A small-molecule ligand and the protein it binds are described below.
Small molecule (SMILES): CC(C)[C@H](NC(=O)[C@H](CO)NC(=O)CNC(=O)[C@H](C)NC(=O)[C@H](CCCCN)NC(=O)[C@H](Cc1ccccc1)NC(=O)[C@@H]1CCCN1)C(=O)NCC(=O)N[C@@H](C)C=O

Binding-site contacts:
Ligand atom CB contacts residue GLY385 of chain 1.F at 3.9 Å.
Ligand atom N contacts residue GLY385 of chain 1.F at 3.1 Å (h-bond).
Ligand atom C contacts residue LEU388 of chain 1.F at 3.9 Å (hydrophobic).
Ligand atom O contacts residue ASN386 of chain 1.F at 3.4 Å (h-bond).
Ligand atom CG2 contacts residue LEU388 of chain 1.F at 2.8 Å (hydrophobic).
Ligand atom CG2 contacts residue GLU390 of chain 1.F at 4.0 Å.
Ligand atom N contacts residue LEU388 of chain 1.F at 3.5 Å (h-bond).
Ligand atom O contacts residue GLU390 of chain 1.F at 2.9 Å (salt-bridge).
Ligand atom CD1 contacts residue PRO389 of chain 1.F at 3.4 Å (hydrophobic).
Ligand atom CE2 contacts residue LEU388 of chain 1.F at 3.8 Å (hydrophobic).
Ligand atom OG contacts residue ASN386 of chain 1.F at 4.0 Å.
Ligand atom CA contacts residue GLY385 of chain 1.F at 3.7 Å.
Ligand atom CG contacts residue PRO389 of chain 1.F at 3.6 Å (hydrophobic).
Ligand atom CB contacts residue PRO389 of chain 1.F at 3.9 Å (hydrophobic).
Ligand atom CA contacts residue LEU381 of chain 1.F at 3.8 Å (hydrophobic).
Ligand atom CE1 contacts residue PRO389 of chain 1.F at 3.7 Å (hydrophobic).
Ligand atom C contacts residue GLU390 of chain 1.F at 4.1 Å.
Ligand atom CB contacts residue PRO389 of chain 1.F at 3.8 Å (hydrophobic).
Ligand atom CB contacts residue GLY385 of chain 1.F at 3.8 Å.
Ligand atom CA contacts residue GLY385 of chain 1.F at 3.4 Å.
Ligand atom CB contacts residue LEU388 of chain 1.F at 4.1 Å (hydrophobic).
Ligand atom CB contacts residue THR391 of chain 1.F at 2.7 Å.
Ligand atom CE2 contacts residue TYR387 of chain 1.F at 3.6 Å (hydrophobic).
Ligand atom CB contacts residue LEU388 of chain 1.F at 4.1 Å (hydrophobic).
Ligand atom CG2 contacts residue ILE397 of chain 1.F at 4.1 Å (hydrophobic).
Ligand atom C contacts residue GLY385 of chain 1.F at 3.7 Å.
Ligand atom N contacts residue ASN386 of chain 1.F at 3.9 Å.
Ligand atom N contacts residue GLY385 of chain 1.F at 2.8 Å (h-bond).
Ligand atom CZ contacts residue LEU388 of chain 1.F at 4.1 Å (hydrophobic).
Ligand atom O contacts residue PRO389 of chain 1.F at 3.0 Å.
Ligand atom CG1 contacts residue ILE397 of chain 1.F at 3.8 Å (hydrophobic).
Ligand atom CA contacts residue LEU388 of chain 1.F at 3.5 Å (hydrophobic).
Ligand atom CA contacts residue ASN386 of chain 1.F at 3.9 Å.
Ligand atom C contacts residue PRO389 of chain 1.F at 3.8 Å (hydrophobic).
Ligand atom CE2 contacts residue PRO389 of chain 1.F at 4.1 Å (hydrophobic).
Ligand atom CZ contacts residue TYR387 of chain 1.F at 3.3 Å (hydrophobic).
Ligand atom CG2 contacts residue GLY385 of chain 1.F at 4.0 Å.
Ligand atom N contacts residue PRO389 of chain 1.F at 4.0 Å.
Ligand atom CZ contacts residue PRO389 of chain 1.F at 3.9 Å (hydrophobic).
Ligand atom C contacts residue GLY385 of chain 1.F at 4.1 Å.

Sequence of chain 1.F:
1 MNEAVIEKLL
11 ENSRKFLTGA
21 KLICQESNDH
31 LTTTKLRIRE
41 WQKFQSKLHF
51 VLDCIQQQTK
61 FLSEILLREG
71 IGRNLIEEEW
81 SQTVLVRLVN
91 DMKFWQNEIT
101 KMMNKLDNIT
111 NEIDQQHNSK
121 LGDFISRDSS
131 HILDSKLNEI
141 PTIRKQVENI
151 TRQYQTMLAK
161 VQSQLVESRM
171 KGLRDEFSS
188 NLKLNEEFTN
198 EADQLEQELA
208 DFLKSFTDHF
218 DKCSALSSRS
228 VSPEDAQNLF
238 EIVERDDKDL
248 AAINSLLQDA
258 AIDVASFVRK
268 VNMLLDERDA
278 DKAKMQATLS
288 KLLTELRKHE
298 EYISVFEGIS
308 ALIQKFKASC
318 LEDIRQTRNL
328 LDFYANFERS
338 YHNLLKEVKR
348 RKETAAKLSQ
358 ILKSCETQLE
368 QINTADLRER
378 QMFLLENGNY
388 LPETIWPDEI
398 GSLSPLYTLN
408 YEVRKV